Sequence of chain 1.A:
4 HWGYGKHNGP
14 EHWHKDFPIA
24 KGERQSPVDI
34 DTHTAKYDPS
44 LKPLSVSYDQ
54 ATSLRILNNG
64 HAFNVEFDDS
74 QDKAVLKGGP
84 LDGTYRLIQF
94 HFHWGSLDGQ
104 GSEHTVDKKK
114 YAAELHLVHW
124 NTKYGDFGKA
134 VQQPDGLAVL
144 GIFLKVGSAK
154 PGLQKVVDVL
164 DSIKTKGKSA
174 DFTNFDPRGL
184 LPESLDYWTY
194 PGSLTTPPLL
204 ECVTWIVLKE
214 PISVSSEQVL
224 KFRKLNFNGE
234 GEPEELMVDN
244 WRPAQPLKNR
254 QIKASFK

A small-molecule ligand and the protein it binds are described below.
Small molecule (SMILES): NS(=O)(=O)c1ccc(CNc2nc[nH]c(=O)c2[N+](=O)[O-])cc1

Binding-site contacts:
Ligand atom O15 contacts residue LEU197 of chain 1.A at 3.3 Å.
Ligand atom C4 contacts residue DMS1 of chain 1.F at 3.9 Å.
Ligand atom C2 contacts residue PRO201 of chain 1.A at 3.9 Å (hydrophobic).
Ligand atom C6 contacts residue PRO201 of chain 1.A at 3.3 Å (hydrophobic).
Ligand atom C9 contacts residue LEU197 of chain 1.A at 3.9 Å (hydrophobic).
Ligand atom O16 contacts residue HIS119 of chain 1.A at 3.4 Å (h-bond).
Ligand atom N17 contacts residue THR198 of chain 1.A at 2.7 Å (h-bond).
Ligand atom C12 contacts residue VAL121 of chain 1.A at 3.8 Å (hydrophobic).
Ligand atom O16 contacts residue VAL121 of chain 1.A at 3.9 Å.
Ligand atom C22 contacts residue PHE130 of chain 1.A at 3.7 Å (hydrophobic).
Ligand atom O15 contacts residue THR198 of chain 1.A at 2.9 Å (h-bond).
Ligand atom N17 contacts residue HIS119 of chain 1.A at 3.6 Å.
Ligand atom N17 contacts residue ZN1 of chain 1.B at 2.1 Å.
Ligand atom C2 contacts residue VAL134 of chain 1.A at 3.9 Å (hydrophobic).
Ligand atom C12 contacts residue LEU197 of chain 1.A at 4.0 Å (hydrophobic).
Ligand atom N3 contacts residue LEU197 of chain 1.A at 3.6 Å.
Ligand atom N1 contacts residue PRO201 of chain 1.A at 3.4 Å.
Ligand atom C10 contacts residue LEU197 of chain 1.A at 3.8 Å (hydrophobic).
Ligand atom C22 contacts residue DMS1 of chain 1.F at 3.3 Å.
Ligand atom S14 contacts residue ZN1 of chain 1.B at 3.0 Å.
Ligand atom C10 contacts residue THR199 of chain 1.A at 3.2 Å.
Ligand atom N17 contacts residue HIS96 of chain 1.A at 3.4 Å (h-bond).
Ligand atom S14 contacts residue HIS94 of chain 1.A at 3.8 Å.
Ligand atom S14 contacts residue THR198 of chain 1.A at 3.8 Å.
Ligand atom O16 contacts residue ZN1 of chain 1.B at 3.0 Å.
Ligand atom C9 contacts residue THR199 of chain 1.A at 3.4 Å.
Ligand atom O16 contacts residue HIS94 of chain 1.A at 3.2 Å.
Ligand atom C13 contacts residue DMS1 of chain 1.F at 3.6 Å.
Ligand atom C5 contacts residue PRO201 of chain 1.A at 3.5 Å (hydrophobic).
Ligand atom N7 contacts residue DMS1 of chain 1.F at 3.6 Å (h-bond).
Ligand atom O15 contacts residue TRP208 of chain 1.A at 3.5 Å.
Ligand atom N17 contacts residue HIS94 of chain 1.A at 3.3 Å (h-bond).
Ligand atom N3 contacts residue PHE130 of chain 1.A at 3.8 Å.
Ligand atom C12 contacts residue HIS94 of chain 1.A at 3.9 Å.
Ligand atom O21 contacts residue PRO201 of chain 1.A at 3.6 Å.
Ligand atom O16 contacts residue VAL142 of chain 1.A at 3.6 Å.
Ligand atom C13 contacts residue VAL121 of chain 1.A at 3.8 Å (hydrophobic).
Ligand atom C8 contacts residue LEU197 of chain 1.A at 4.0 Å (hydrophobic).
Ligand atom C11 contacts residue LEU197 of chain 1.A at 3.9 Å (hydrophobic).
Ligand atom C13 contacts residue GLN92 of chain 1.A at 3.8 Å.